Sequence of chain 17.A:
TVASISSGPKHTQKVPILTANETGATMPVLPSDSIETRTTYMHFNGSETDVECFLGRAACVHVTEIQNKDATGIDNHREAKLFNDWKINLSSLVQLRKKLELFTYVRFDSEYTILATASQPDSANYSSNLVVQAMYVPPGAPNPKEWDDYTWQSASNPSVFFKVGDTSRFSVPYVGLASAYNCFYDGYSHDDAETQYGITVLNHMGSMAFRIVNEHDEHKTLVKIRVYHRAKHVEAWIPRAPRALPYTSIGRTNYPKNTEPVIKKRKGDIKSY

Binding-site contacts:
Ligand atom C4A contacts residue SER175 of chain 17.A at 3.7 Å.
Ligand atom C5B contacts residue TYR152 of chain 17.A at 3.7 Å (hydrophobic).
Ligand atom N2 contacts residue MET221 of chain 17.A at 3.5 Å (h-bond).
Ligand atom C2B contacts residue MET224 of chain 17.A at 4.0 Å (hydrophobic).
Ligand atom C3C contacts residue ILE104 of chain 17.A at 3.7 Å (hydrophobic).
Ligand atom C2C contacts residue VAL191 of chain 17.A at 4.0 Å (hydrophobic).
Ligand atom C3B contacts residue MET224 of chain 17.A at 3.6 Å (hydrophobic).
Ligand atom O1 contacts residue MET221 of chain 17.A at 3.5 Å (h-bond).
Ligand atom N3A contacts residue TYR152 of chain 17.A at 4.0 Å.
Ligand atom C1C contacts residue TYR128 of chain 17.A at 3.3 Å (hydrophobic).
Ligand atom C4B contacts residue PHE186 of chain 17.A at 3.9 Å (hydrophobic).
Ligand atom CL2 contacts residue TYR128 of chain 17.A at 3.2 Å.
Ligand atom O1A contacts residue MET224 of chain 17.A at 3.5 Å (h-bond).
Ligand atom CL2 contacts residue ILE104 of chain 17.A at 3.5 Å.
Ligand atom C2A contacts residue TYR152 of chain 17.A at 3.8 Å (hydrophobic).
Ligand atom C3C contacts residue TYR152 of chain 17.A at 3.8 Å (hydrophobic).
Ligand atom CL1 contacts residue VAL188 of chain 17.A at 3.7 Å.
Ligand atom C5 contacts residue TYR128 of chain 17.A at 3.8 Å (hydrophobic).
Ligand atom N3A contacts residue PRO174 of chain 17.A at 3.3 Å (h-bond).
Ligand atom O1 contacts residue ILE104 of chain 17.A at 3.4 Å.
Ligand atom C5A contacts residue PHE186 of chain 17.A at 4.0 Å (hydrophobic).
Ligand atom C4A contacts residue ALA150 of chain 17.A at 4.0 Å (hydrophobic).
Ligand atom CL2 contacts residue MET224 of chain 17.A at 3.4 Å.
Ligand atom N3A contacts residue ALA24 of chain 17.C at 3.8 Å.
Ligand atom C3B contacts residue PHE186 of chain 17.A at 3.9 Å (hydrophobic).
Ligand atom CL1 contacts residue LEU25 of chain 17.C at 3.7 Å.
Ligand atom C5A contacts residue VAL176 of chain 17.A at 3.5 Å (hydrophobic).
Ligand atom CL1 contacts residue TYR152 of chain 17.A at 3.9 Å.
Ligand atom C4A contacts residue PRO174 of chain 17.A at 3.0 Å (hydrophobic).
Ligand atom C3 contacts residue LEU106 of chain 17.A at 3.8 Å (hydrophobic).
Ligand atom O1A contacts residue PHE186 of chain 17.A at 3.4 Å.
Ligand atom C2A contacts residue PHE186 of chain 17.A at 3.8 Å (hydrophobic).
Ligand atom O1B contacts residue VAL188 of chain 17.A at 3.7 Å.
Ligand atom C1B contacts residue VAL188 of chain 17.A at 4.0 Å (hydrophobic).
Ligand atom C6B contacts residue TYR152 of chain 17.A at 3.9 Å (hydrophobic).
Ligand atom C2B contacts residue TYR128 of chain 17.A at 3.9 Å (hydrophobic).
Ligand atom C4B contacts residue TYR152 of chain 17.A at 3.6 Å (hydrophobic).
Ligand atom C31 contacts residue LEU106 of chain 17.A at 4.0 Å (hydrophobic).
Ligand atom C5A contacts residue ALA150 of chain 17.A at 3.5 Å (hydrophobic).
Ligand atom C4 contacts residue LEU106 of chain 17.A at 3.9 Å (hydrophobic).

Sequence of chain 17.C:
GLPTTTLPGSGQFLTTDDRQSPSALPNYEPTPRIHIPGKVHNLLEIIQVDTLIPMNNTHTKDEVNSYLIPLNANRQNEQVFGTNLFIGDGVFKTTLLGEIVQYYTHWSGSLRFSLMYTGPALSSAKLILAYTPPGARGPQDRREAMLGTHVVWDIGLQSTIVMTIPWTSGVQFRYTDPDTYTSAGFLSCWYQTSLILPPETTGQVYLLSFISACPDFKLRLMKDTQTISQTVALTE

A protein and the small-molecule ligand that binds it are described below.
Small molecule (SMILES): Cc1cc(CCCOc2c(Cl)cc(C3=NCCO3)cc2Cl)on1

Sequence of chain 18.C:
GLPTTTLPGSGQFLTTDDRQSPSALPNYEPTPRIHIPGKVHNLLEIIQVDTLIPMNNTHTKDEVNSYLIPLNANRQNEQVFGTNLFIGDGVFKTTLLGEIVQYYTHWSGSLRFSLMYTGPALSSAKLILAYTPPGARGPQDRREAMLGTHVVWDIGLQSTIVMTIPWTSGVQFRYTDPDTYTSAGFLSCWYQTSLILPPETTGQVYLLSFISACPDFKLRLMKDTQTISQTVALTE